Binding-site contacts:
Ligand atom N contacts residue ASP104 of chain 1.A at 2.9 Å (salt-bridge).
Ligand atom CE1 contacts residue VAL105 of chain 1.A at 3.9 Å (hydrophobic).
Ligand atom CA contacts residue ASP104 of chain 1.A at 3.9 Å.
Ligand atom NE2 contacts residue ASP192 of chain 1.A at 3.7 Å.
Ligand atom ND1 contacts residue TYR256 of chain 1.A at 2.9 Å (h-bond).
Ligand atom NE2 contacts residue VAL105 of chain 1.A at 4.2 Å.
Ligand atom CB contacts residue TRP253 of chain 1.A at 4.0 Å (hydrophobic).
Ligand atom CD2 contacts residue TYR256 of chain 1.A at 4.4 Å (hydrophobic).
Ligand atom NE2 contacts residue PHE257 of chain 1.A at 4.3 Å.
Ligand atom CD2 contacts residue CYS108 of chain 1.A at 4.2 Å (hydrophobic).
Ligand atom N contacts residue CYS108 of chain 1.A at 4.4 Å.
Ligand atom CG contacts residue TYR256 of chain 1.A at 3.3 Å (hydrophobic).
Ligand atom N contacts residue TYR256 of chain 1.A at 4.4 Å.
Ligand atom N contacts residue TYR284 of chain 1.A at 3.9 Å.
Ligand atom CD2 contacts residue PHE257 of chain 1.A at 4.2 Å (hydrophobic).
Ligand atom ND1 contacts residue VAL105 of chain 1.A at 4.1 Å.
Ligand atom CE1 contacts residue ASP192 of chain 1.A at 3.7 Å.
Ligand atom CD2 contacts residue VAL105 of chain 1.A at 4.3 Å (hydrophobic).
Ligand atom CE1 contacts residue TYR256 of chain 1.A at 4.0 Å (hydrophobic).
Ligand atom CB contacts residue TYR256 of chain 1.A at 3.0 Å (hydrophobic).
Ligand atom CB contacts residue ASP104 of chain 1.A at 4.3 Å.
Ligand atom CA contacts residue TYR256 of chain 1.A at 3.0 Å (hydrophobic).

A protein and the small-molecule ligand that binds it are described below.
Small molecule (SMILES): NCCc1c[nH]cn1

Sequence of chain 1.A:
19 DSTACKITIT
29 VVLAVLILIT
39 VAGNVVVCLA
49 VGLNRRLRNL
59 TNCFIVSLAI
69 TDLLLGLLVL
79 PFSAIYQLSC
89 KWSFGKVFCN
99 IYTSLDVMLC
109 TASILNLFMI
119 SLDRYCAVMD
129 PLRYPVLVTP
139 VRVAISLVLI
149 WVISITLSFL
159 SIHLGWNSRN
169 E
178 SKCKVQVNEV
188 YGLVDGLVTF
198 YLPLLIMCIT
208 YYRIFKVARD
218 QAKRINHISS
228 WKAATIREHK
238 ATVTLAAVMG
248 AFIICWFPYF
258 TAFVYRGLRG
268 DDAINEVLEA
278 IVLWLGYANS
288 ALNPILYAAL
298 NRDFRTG